Binding-site contacts:
Ligand atom C1 contacts residue GLU42 of chain 1.A at 4.4 Å.
Ligand atom O5 contacts residue ASN141 of chain 1.A at 2.4 Å (h-bond).
Ligand atom C7 contacts residue GLU42 of chain 1.A at 3.5 Å.
Ligand atom O7 contacts residue ASN141 of chain 1.A at 3.7 Å.
Ligand atom N2 contacts residue ASN141 of chain 1.A at 2.9 Å (h-bond).
Ligand atom C8 contacts residue GLU42 of chain 1.A at 3.2 Å.
Ligand atom C7 contacts residue ASN141 of chain 1.A at 3.5 Å.
Ligand atom N2 contacts residue GLU42 of chain 1.A at 3.8 Å.
Ligand atom O7 contacts residue GLU42 of chain 1.A at 4.0 Å.
Ligand atom C2 contacts residue ASN141 of chain 1.A at 2.5 Å.
Ligand atom N2 contacts residue ASN44 of chain 1.A at 4.4 Å.
Ligand atom C2 contacts residue ASN44 of chain 1.A at 4.4 Å.
Ligand atom C1 contacts residue ASN141 of chain 1.A at 1.4 Å.
Ligand atom C5 contacts residue ASN141 of chain 1.A at 3.6 Å.
Ligand atom C3 contacts residue ASN141 of chain 1.A at 3.8 Å.
Ligand atom C4 contacts residue ASN141 of chain 1.A at 4.3 Å.

Sequence of chain 1.A:
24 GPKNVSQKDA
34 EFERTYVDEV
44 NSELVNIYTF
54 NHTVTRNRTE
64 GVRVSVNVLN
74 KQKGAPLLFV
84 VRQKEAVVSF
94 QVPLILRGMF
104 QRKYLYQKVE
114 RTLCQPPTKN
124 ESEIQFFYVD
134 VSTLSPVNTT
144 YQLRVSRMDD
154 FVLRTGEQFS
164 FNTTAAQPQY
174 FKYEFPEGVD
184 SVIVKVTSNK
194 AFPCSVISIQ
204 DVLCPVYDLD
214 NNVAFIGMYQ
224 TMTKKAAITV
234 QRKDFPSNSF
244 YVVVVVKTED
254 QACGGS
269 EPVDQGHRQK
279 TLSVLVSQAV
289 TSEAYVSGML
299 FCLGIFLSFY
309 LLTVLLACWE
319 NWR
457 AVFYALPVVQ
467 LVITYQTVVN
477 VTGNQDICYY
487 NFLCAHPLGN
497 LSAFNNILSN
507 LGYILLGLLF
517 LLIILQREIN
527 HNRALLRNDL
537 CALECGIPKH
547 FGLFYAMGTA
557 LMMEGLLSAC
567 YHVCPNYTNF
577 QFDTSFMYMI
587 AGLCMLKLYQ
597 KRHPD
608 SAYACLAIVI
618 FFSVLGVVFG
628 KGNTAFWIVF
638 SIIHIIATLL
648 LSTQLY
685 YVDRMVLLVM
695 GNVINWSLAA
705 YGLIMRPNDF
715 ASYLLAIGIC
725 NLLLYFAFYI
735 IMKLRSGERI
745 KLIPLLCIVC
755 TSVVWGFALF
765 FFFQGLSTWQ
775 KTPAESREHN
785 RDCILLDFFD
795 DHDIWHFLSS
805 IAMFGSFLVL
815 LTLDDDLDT

This protein binds this small molecule.
Small molecule (SMILES): CC(=O)N[C@@H]1[C@@H](O)[C@H](O)[C@@H](CO)O[C@H]1O